The small molecule below binds the protein below.
Small molecule (SMILES): CCNC(=O)CN1C[C@@H](C)OC[C@@H]1C

Sequence of chain 1.A:
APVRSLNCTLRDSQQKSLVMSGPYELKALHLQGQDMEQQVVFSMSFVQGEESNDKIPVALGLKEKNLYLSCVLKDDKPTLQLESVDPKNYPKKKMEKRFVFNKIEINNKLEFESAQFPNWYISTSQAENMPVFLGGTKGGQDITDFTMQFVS

Binding-site contacts:
Ligand atom O contacts residue MET20 of chain 1.A at 4.4 Å.
Ligand atom C7 contacts residue VAL41 of chain 1.A at 3.6 Å (hydrophobic).
Ligand atom C6 contacts residue LYS65 of chain 1.A at 4.5 Å.
Ligand atom C8 contacts residue GLU37 of chain 1.A at 4.5 Å.
Ligand atom C4 contacts residue LYS65 of chain 1.A at 4.3 Å.
Ligand atom C7 contacts residue GLN39 of chain 1.A at 3.3 Å.
Ligand atom C5 contacts residue LYS63 of chain 1.A at 4.5 Å.
Ligand atom C1 contacts residue MET20 of chain 1.A at 3.6 Å (hydrophobic).
Ligand atom C7 contacts residue VAL40 of chain 1.A at 4.1 Å (hydrophobic).
Ligand atom C8 contacts residue GLN38 of chain 1.A at 4.2 Å.
Ligand atom O contacts residue LYS65 of chain 1.A at 3.7 Å.
Ligand atom C9 contacts residue GLN38 of chain 1.A at 4.4 Å.
Ligand atom C9 contacts residue GLN39 of chain 1.A at 4.0 Å.
Ligand atom C6 contacts residue LYS63 of chain 1.A at 3.9 Å.
Ligand atom C4 contacts residue MET20 of chain 1.A at 3.6 Å (hydrophobic).
Ligand atom C6 contacts residue LEU62 of chain 1.A at 3.8 Å (hydrophobic).
Ligand atom C6 contacts residue VAL41 of chain 1.A at 3.5 Å (hydrophobic).
Ligand atom C2 contacts residue MET20 of chain 1.A at 4.0 Å (hydrophobic).
Ligand atom O1 contacts residue VAL40 of chain 1.A at 3.5 Å.
Ligand atom O1 contacts residue GLN39 of chain 1.A at 3.8 Å.
Ligand atom C contacts residue MET20 of chain 1.A at 4.2 Å (hydrophobic).
Ligand atom C6 contacts residue MET20 of chain 1.A at 4.4 Å (hydrophobic).
Ligand atom C9 contacts residue GLU37 of chain 1.A at 3.4 Å.
Ligand atom C8 contacts residue GLN39 of chain 1.A at 3.5 Å.
Ligand atom N contacts residue MET20 of chain 1.A at 3.5 Å (h-bond).
Ligand atom C5 contacts residue VAL41 of chain 1.A at 4.1 Å (hydrophobic).
Ligand atom O1 contacts residue VAL41 of chain 1.A at 2.9 Å (h-bond).